The protein below binds the small molecule below.
Small molecule (SMILES): CC(=O)N[C@@H]1[C@@H](O)[C@H](O)[C@@H](CO)O[C@H]1O

Sequence of chain 1.J:
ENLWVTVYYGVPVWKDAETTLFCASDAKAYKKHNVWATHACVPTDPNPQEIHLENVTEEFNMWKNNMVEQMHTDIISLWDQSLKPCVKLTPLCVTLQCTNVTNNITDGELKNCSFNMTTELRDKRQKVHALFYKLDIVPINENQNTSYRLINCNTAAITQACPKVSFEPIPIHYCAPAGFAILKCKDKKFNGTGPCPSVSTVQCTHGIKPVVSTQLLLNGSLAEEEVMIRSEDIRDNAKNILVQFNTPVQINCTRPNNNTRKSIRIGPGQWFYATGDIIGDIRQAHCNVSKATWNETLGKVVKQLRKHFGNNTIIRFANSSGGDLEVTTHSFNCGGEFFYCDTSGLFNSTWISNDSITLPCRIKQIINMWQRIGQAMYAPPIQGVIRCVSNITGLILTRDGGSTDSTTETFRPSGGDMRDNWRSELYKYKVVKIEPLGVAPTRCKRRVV

Binding-site contacts:
Ligand atom C7 contacts residue ASN122 of chain 1.J at 3.1 Å.
Ligand atom O7 contacts residue ASN122 of chain 1.J at 3.0 Å (h-bond).
Ligand atom C3 contacts residue ASN122 of chain 1.J at 3.8 Å.
Ligand atom C2 contacts residue ASN122 of chain 1.J at 2.5 Å.
Ligand atom C4 contacts residue ASN122 of chain 1.J at 4.2 Å.
Ligand atom N2 contacts residue ASN122 of chain 1.J at 2.9 Å (h-bond).
Ligand atom C8 contacts residue ASN122 of chain 1.J at 4.1 Å.
Ligand atom C8 contacts residue THR98 of chain 1.J at 3.4 Å.
Ligand atom O5 contacts residue ASN122 of chain 1.J at 2.4 Å (h-bond).
Ligand atom O7 contacts residue VAL97 of chain 1.J at 4.5 Å.
Ligand atom C5 contacts residue ASN122 of chain 1.J at 3.7 Å.
Ligand atom C1 contacts residue ASN122 of chain 1.J at 1.4 Å.
Ligand atom O7 contacts residue ASP129 of chain 1.I at 4.3 Å.

Sequence of chain 1.I:
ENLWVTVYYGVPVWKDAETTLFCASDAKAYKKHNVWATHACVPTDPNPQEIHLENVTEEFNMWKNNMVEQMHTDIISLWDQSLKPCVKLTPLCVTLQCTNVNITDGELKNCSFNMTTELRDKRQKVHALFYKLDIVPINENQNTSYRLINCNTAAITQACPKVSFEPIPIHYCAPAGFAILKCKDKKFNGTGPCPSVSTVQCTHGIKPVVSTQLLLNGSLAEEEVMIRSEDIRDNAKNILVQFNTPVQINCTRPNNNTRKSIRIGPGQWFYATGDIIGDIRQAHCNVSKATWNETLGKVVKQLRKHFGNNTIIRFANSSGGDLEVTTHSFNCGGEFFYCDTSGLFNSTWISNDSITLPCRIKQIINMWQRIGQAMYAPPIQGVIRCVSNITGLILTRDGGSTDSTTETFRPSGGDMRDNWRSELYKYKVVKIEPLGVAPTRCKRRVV